Binding-site contacts:
Ligand atom C4 contacts residue ASN8 of chain 1.E at 4.3 Å.
Ligand atom C2 contacts residue ASN8 of chain 1.E at 2.6 Å.
Ligand atom N2 contacts residue ASN8 of chain 1.E at 3.1 Å (h-bond).
Ligand atom C5 contacts residue ASN8 of chain 1.E at 3.6 Å.
Ligand atom O5 contacts residue ASN8 of chain 1.E at 2.3 Å (h-bond).
Ligand atom C7 contacts residue ASN8 of chain 1.E at 3.5 Å.
Ligand atom C3 contacts residue ASN8 of chain 1.E at 3.9 Å.
Ligand atom C6 contacts residue LYS143 of chain 1.F at 4.2 Å.
Ligand atom O7 contacts residue ASN8 of chain 1.E at 3.5 Å (h-bond).
Ligand atom C1 contacts residue ASN8 of chain 1.E at 1.4 Å.
Ligand atom O6 contacts residue ASN8 of chain 1.E at 4.3 Å.

Sequence of chain 1.F:
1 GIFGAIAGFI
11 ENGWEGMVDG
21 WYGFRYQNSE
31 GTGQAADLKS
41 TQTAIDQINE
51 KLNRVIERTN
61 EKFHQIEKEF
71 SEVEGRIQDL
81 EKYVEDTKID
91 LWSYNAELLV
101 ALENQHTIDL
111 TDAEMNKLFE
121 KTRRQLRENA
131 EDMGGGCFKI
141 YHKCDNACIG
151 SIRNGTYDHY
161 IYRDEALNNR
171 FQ

Sequence of chain 1.E:
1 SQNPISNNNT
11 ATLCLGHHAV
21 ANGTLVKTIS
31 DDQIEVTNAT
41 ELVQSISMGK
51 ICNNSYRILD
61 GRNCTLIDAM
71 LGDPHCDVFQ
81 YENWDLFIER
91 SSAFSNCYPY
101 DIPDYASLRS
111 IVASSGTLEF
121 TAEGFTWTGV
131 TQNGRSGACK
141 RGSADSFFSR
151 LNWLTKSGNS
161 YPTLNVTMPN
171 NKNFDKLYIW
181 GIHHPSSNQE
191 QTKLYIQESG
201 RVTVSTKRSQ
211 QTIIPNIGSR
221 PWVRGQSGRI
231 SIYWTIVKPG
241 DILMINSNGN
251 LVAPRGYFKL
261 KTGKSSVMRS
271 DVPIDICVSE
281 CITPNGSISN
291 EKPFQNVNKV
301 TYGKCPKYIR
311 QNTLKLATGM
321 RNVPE

A small-molecule ligand and the protein it binds are described below.
Small molecule (SMILES): CC(=O)N[C@H]1[C@H](O[C@H]2[C@H](O)[C@@H](NC(C)=O)CO[C@@H]2CO[C@H]2O[C@@H](C)[C@@H](O)[C@@H](O)[C@@H]2O)O[C@H](CO)[C@@H](O)[C@@H]1O